Sequence of chain 1.E:
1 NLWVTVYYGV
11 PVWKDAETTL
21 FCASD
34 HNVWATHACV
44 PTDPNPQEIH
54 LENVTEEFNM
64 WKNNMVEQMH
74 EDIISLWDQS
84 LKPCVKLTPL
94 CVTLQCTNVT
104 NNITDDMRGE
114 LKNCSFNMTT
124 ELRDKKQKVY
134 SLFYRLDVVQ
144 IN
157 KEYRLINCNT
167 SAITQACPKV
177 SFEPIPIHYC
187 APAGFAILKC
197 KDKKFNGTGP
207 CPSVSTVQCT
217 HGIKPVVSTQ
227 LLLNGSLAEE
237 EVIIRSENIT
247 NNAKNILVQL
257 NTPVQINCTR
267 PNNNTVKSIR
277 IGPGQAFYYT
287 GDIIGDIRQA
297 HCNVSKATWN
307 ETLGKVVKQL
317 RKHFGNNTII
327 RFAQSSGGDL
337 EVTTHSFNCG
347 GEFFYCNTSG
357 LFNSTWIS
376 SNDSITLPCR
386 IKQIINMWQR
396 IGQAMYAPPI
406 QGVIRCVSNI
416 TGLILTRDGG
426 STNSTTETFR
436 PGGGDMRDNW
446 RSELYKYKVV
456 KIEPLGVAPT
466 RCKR

A small-molecule ligand and the protein it binds are described below.
Small molecule (SMILES): CC(=O)N[C@@H]1[C@@H](O)[C@H](O)[C@@H](CO)O[C@H]1O

Binding-site contacts:
Ligand atom O5 contacts residue ASN105 of chain 1.E at 2.4 Å (h-bond).
Ligand atom C4 contacts residue ASN105 of chain 1.E at 4.3 Å.
Ligand atom C5 contacts residue ASN105 of chain 1.E at 3.8 Å.
Ligand atom O7 contacts residue ASN105 of chain 1.E at 4.2 Å.
Ligand atom C2 contacts residue ASN105 of chain 1.E at 2.5 Å.
Ligand atom C7 contacts residue ASN105 of chain 1.E at 3.8 Å.
Ligand atom C1 contacts residue ASN105 of chain 1.E at 1.5 Å.
Ligand atom O7 contacts residue ASN104 of chain 1.E at 4.0 Å.
Ligand atom C3 contacts residue ASN105 of chain 1.E at 3.9 Å.
Ligand atom C1 contacts residue ASN104 of chain 1.E at 4.3 Å.
Ligand atom N2 contacts residue ASN104 of chain 1.E at 4.0 Å.
Ligand atom N2 contacts residue ASN105 of chain 1.E at 3.0 Å (h-bond).
Ligand atom C7 contacts residue ASN104 of chain 1.E at 3.8 Å.
Ligand atom C8 contacts residue ASN104 of chain 1.E at 3.4 Å.